Sequence of chain 1.A:
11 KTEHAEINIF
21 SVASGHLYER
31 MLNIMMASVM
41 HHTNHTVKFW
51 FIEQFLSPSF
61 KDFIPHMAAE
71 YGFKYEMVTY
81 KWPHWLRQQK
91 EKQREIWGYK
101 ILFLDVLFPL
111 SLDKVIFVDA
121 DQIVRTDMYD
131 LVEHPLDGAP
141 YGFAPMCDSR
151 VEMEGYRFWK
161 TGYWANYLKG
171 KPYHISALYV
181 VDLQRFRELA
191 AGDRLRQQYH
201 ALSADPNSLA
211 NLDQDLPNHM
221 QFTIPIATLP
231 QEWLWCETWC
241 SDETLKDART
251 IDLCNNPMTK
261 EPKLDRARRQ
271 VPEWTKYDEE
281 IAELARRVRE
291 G

The protein below binds the small molecule below.
Small molecule (SMILES): OC[C@H]1O[C@H](O)[C@@H](O)[C@@H](O)[C@@H]1O

Binding-site contacts:
Ligand atom O5 contacts residue PRO145 of chain 1.A at 3.8 Å.
Ligand atom O5 contacts residue MET146 of chain 1.A at 2.7 Å (h-bond).
Ligand atom O5 contacts residue CYS147 of chain 1.A at 4.1 Å.
Ligand atom O5 contacts residue GLN231 of chain 1.A at 3.4 Å (h-bond).
Ligand atom O5 contacts residue ASP148 of chain 1.A at 3.5 Å (salt-bridge).